Sequence of chain 1.F:
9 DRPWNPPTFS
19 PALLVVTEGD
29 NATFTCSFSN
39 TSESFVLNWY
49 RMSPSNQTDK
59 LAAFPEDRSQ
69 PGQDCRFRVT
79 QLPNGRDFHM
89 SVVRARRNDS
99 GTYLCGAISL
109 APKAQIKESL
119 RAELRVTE

Binding-site contacts:
Ligand atom C4 contacts residue GLU41 of chain 1.F at 3.6 Å.
Ligand atom C5 contacts residue PHE43 of chain 1.F at 3.6 Å (hydrophobic).
Ligand atom O6 contacts residue ARG72 of chain 1.D at 3.5 Å (salt-bridge).
Ligand atom C8 contacts residue GLN79 of chain 1.F at 3.5 Å.
Ligand atom C4 contacts residue SER31 of chain 1.D at 3.6 Å.
Ligand atom C8 contacts residue TYR57 of chain 1.D at 3.3 Å (hydrophobic).
Ligand atom O3 contacts residue GLY53 of chain 1.D at 3.3 Å.
Ligand atom O3 contacts residue SER31 of chain 1.D at 3.7 Å.
Ligand atom O3 contacts residue GLY54 of chain 1.D at 3.5 Å (h-bond).
Ligand atom O7 contacts residue THR39 of chain 1.F at 3.8 Å.
Ligand atom C8 contacts residue THR39 of chain 1.F at 3.7 Å.
Ligand atom C2 contacts residue ASN38 of chain 1.F at 2.5 Å.
Ligand atom C6 contacts residue ARG72 of chain 1.D at 3.6 Å.
Ligand atom C6 contacts residue GLU41 of chain 1.F at 3.3 Å.
Ligand atom C1 contacts residue GLN79 of chain 1.F at 3.4 Å.
Ligand atom O7 contacts residue GLY83 of chain 1.F at 3.8 Å.
Ligand atom O5 contacts residue GLN79 of chain 1.F at 2.8 Å (h-bond).
Ligand atom C3 contacts residue GLU41 of chain 1.F at 3.4 Å.
Ligand atom O5 contacts residue ASN38 of chain 1.F at 2.3 Å (h-bond).
Ligand atom O5 contacts residue GLU41 of chain 1.F at 3.2 Å (salt-bridge).
Ligand atom O5 contacts residue PHE43 of chain 1.F at 3.6 Å.
Ligand atom C6 contacts residue GLN79 of chain 1.F at 3.6 Å.
Ligand atom C3 contacts residue ASN38 of chain 1.F at 3.8 Å.
Ligand atom C5 contacts residue ASN38 of chain 1.F at 3.6 Å.
Ligand atom C7 contacts residue TYR57 of chain 1.D at 3.4 Å (hydrophobic).
Ligand atom O7 contacts residue TYR57 of chain 1.D at 2.7 Å (h-bond).
Ligand atom N2 contacts residue ASN38 of chain 1.F at 2.9 Å (h-bond).
Ligand atom C7 contacts residue ASN38 of chain 1.F at 3.6 Å.
Ligand atom O7 contacts residue GLU41 of chain 1.F at 3.7 Å.
Ligand atom O6 contacts residue GLU41 of chain 1.F at 3.2 Å (salt-bridge).
Ligand atom C5 contacts residue GLU41 of chain 1.F at 3.5 Å.
Ligand atom O2 contacts residue GLY54 of chain 1.D at 3.3 Å (h-bond).
Ligand atom O3 contacts residue GLU41 of chain 1.F at 3.4 Å (salt-bridge).
Ligand atom O2 contacts residue GLY54 of chain 1.D at 3.1 Å (h-bond).
Ligand atom C6 contacts residue PHE43 of chain 1.F at 3.4 Å (hydrophobic).
Ligand atom O6 contacts residue ASN74 of chain 1.D at 3.5 Å (h-bond).
Ligand atom O7 contacts residue SER40 of chain 1.F at 3.2 Å.
Ligand atom O3 contacts residue GLU41 of chain 1.F at 3.2 Å (salt-bridge).
Ligand atom O4 contacts residue SER31 of chain 1.D at 2.7 Å (h-bond).
Ligand atom C1 contacts residue ASN38 of chain 1.F at 1.4 Å.

Sequence of chain 1.D:
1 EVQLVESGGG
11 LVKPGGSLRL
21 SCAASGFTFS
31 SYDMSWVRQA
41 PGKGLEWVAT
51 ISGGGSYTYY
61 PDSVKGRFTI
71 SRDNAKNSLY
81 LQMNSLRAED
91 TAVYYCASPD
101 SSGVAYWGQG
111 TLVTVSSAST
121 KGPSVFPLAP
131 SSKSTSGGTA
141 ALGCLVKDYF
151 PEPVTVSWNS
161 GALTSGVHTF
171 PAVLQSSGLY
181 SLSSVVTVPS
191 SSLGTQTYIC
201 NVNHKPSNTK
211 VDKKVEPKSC

A small-molecule ligand and the protein it binds are described below.
Small molecule (SMILES): CC(=O)N[C@H]1[C@H](O[C@H]2[C@H](O)[C@@H](NC(C)=O)CO[C@@H]2CO[C@@H]2O[C@@H](C)[C@@H](O)[C@@H](O)[C@@H]2O)O[C@H](CO)[C@@H](O[C@@H]2O[C@H](CO)[C@@H](O)[C@H](O[C@H]3O[C@H](CO)[C@@H](O)[C@H](O)[C@@H]3O)[C@@H]2O)[C@@H]1O